Sequence of chain 1.A:
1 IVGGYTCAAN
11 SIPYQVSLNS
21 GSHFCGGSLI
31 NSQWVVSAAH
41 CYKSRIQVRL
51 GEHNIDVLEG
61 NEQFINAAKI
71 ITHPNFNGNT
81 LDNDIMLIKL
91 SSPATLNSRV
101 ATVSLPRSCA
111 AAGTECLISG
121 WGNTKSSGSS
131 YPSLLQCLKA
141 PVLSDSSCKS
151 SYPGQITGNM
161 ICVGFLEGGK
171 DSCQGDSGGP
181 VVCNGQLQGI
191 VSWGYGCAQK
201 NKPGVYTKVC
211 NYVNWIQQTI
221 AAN

Binding-site contacts:
Ligand atom CZ contacts residue SER172 of chain 1.A at 3.5 Å.
Ligand atom OA contacts residue GLN174 of chain 1.A at 4.0 Å.
Ligand atom CD contacts residue SER192 of chain 1.A at 3.9 Å.
Ligand atom CB contacts residue GLN174 of chain 1.A at 3.0 Å.
Ligand atom NH2 contacts residue ASP171 of chain 1.A at 2.9 Å (salt-bridge).
Ligand atom CB contacts residue SER192 of chain 1.A at 4.0 Å.
Ligand atom CB contacts residue CYS173 of chain 1.A at 4.2 Å (hydrophobic).
Ligand atom CZ contacts residue GLY196 of chain 1.A at 3.9 Å.
Ligand atom NH2 contacts residue GLY196 of chain 1.A at 4.0 Å.
Ligand atom CB contacts residue SER177 of chain 1.A at 3.6 Å.
Ligand atom NH1 contacts residue GLY196 of chain 1.A at 3.0 Å (h-bond).
Ligand atom CZ contacts residue GLY194 of chain 1.A at 4.2 Å.
Ligand atom OA contacts residue SER177 of chain 1.A at 3.3 Å (h-bond).
Ligand atom OA contacts residue SER192 of chain 1.A at 2.7 Å (h-bond).
Ligand atom NE contacts residue CYS173 of chain 1.A at 4.1 Å.
Ligand atom CG contacts residue SER192 of chain 1.A at 4.5 Å.
Ligand atom CG contacts residue VAL191 of chain 1.A at 3.9 Å (hydrophobic).
Ligand atom NH1 contacts residue GLY194 of chain 1.A at 3.5 Å (h-bond).
Ligand atom OA contacts residue HIS40 of chain 1.A at 3.6 Å (h-bond).
Ligand atom NH2 contacts residue SER172 of chain 1.A at 3.2 Å (h-bond).
Ligand atom OA contacts residue TRP193 of chain 1.A at 3.9 Å.
Ligand atom NH2 contacts residue GLY204 of chain 1.A at 3.5 Å.
Ligand atom CG contacts residue SER177 of chain 1.A at 4.1 Å.
Ligand atom CG contacts residue CYS173 of chain 1.A at 3.4 Å (hydrophobic).
Ligand atom NH1 contacts residue TRP193 of chain 1.A at 3.6 Å.
Ligand atom NE contacts residue TRP193 of chain 1.A at 3.8 Å.
Ligand atom CD contacts residue VAL191 of chain 1.A at 3.6 Å (hydrophobic).
Ligand atom NE contacts residue SER172 of chain 1.A at 3.0 Å (h-bond).
Ligand atom NH1 contacts residue TYR195 of chain 1.A at 4.5 Å.
Ligand atom CZ contacts residue GLY204 of chain 1.A at 4.3 Å.
Ligand atom NH1 contacts residue SER172 of chain 1.A at 4.4 Å.
Ligand atom CZ contacts residue ASP171 of chain 1.A at 4.1 Å.
Ligand atom CD contacts residue SER172 of chain 1.A at 4.0 Å.
Ligand atom CD contacts residue TRP193 of chain 1.A at 3.8 Å (hydrophobic).
Ligand atom NE contacts residue VAL191 of chain 1.A at 4.1 Å.
Ligand atom CZ contacts residue TRP193 of chain 1.A at 3.6 Å (hydrophobic).
Ligand atom NH2 contacts residue TRP193 of chain 1.A at 4.1 Å.
Ligand atom CG contacts residue GLN174 of chain 1.A at 4.0 Å.

A small-molecule ligand and the protein it binds are described below.
Small molecule (SMILES): NC(=[NH2+])NCCCO